Binding-site contacts:
Ligand atom N6 contacts residue MET83 of chain 1.A at 3.4 Å (h-bond).
Ligand atom O3A contacts residue GLY17 of chain 1.A at 3.5 Å.
Ligand atom O2A contacts residue GLY20 of chain 1.A at 3.7 Å.
Ligand atom O2G contacts residue GLY17 of chain 1.A at 3.4 Å.
Ligand atom N7 contacts residue LEU137 of chain 1.A at 3.6 Å.
Ligand atom PB contacts residue SER134 of chain 1.A at 3.6 Å.
Ligand atom O2B contacts residue MG1 of chain 1.J at 2.1 Å.
Ligand atom O2B contacts residue ASN135 of chain 1.A at 3.3 Å (h-bond).
Ligand atom O1B contacts residue SER134 of chain 1.A at 3.4 Å.
Ligand atom O1A contacts residue ASP148 of chain 1.A at 2.7 Å (salt-bridge).
Ligand atom O3' contacts residue SER90 of chain 1.A at 3.7 Å.
Ligand atom O3G contacts residue LYS132 of chain 1.A at 2.6 Å (salt-bridge).
Ligand atom PB contacts residue MG1 of chain 1.J at 3.5 Å.
Ligand atom N6 contacts residue GLU84 of chain 1.A at 3.2 Å (salt-bridge).
Ligand atom C5' contacts residue ALA16 of chain 1.A at 3.5 Å (hydrophobic).
Ligand atom O2A contacts residue GLY17 of chain 1.A at 3.6 Å.
Ligand atom O2B contacts residue SER134 of chain 1.A at 3.0 Å (h-bond).
Ligand atom C4' contacts residue GLY15 of chain 1.A at 3.8 Å.
Ligand atom O2' contacts residue SER90 of chain 1.A at 3.3 Å (h-bond).
Ligand atom PA contacts residue MG1 of chain 1.J at 3.4 Å.
Ligand atom N6 contacts residue ALA35 of chain 1.A at 3.6 Å.
Ligand atom C2 contacts residue MET86 of chain 1.A at 3.3 Å (hydrophobic).
Ligand atom C2 contacts residue LEU14 of chain 1.A at 3.7 Å (hydrophobic).
Ligand atom O1G contacts residue ASN18 of chain 1.A at 3.7 Å.
Ligand atom C5 contacts residue LEU137 of chain 1.A at 3.4 Å (hydrophobic).
Ligand atom PA contacts residue LYS37 of chain 1.A at 3.6 Å.
Ligand atom O2G contacts residue ASN18 of chain 1.A at 3.0 Å (h-bond).
Ligand atom C6 contacts residue LEU137 of chain 1.A at 3.3 Å (hydrophobic).
Ligand atom O1G contacts residue LYS132 of chain 1.A at 3.5 Å (salt-bridge).
Ligand atom C5' contacts residue GLY15 of chain 1.A at 3.6 Å.
Ligand atom O2G contacts residue 5731 of chain 1.K at 3.6 Å.
Ligand atom C6 contacts residue ALA35 of chain 1.A at 3.7 Å (hydrophobic).
Ligand atom N6 contacts residue LEU137 of chain 1.A at 3.3 Å.
Ligand atom O2A contacts residue LYS37 of chain 1.A at 3.4 Å.
Ligand atom N1 contacts residue MET86 of chain 1.A at 3.1 Å (h-bond).
Ligand atom O2' contacts residue GLN93 of chain 1.A at 3.0 Å (h-bond).
Ligand atom PG contacts residue LYS132 of chain 1.A at 3.5 Å.
Ligand atom O1A contacts residue MG1 of chain 1.J at 2.0 Å.
Ligand atom O1A contacts residue LYS37 of chain 1.A at 2.7 Å (salt-bridge).
Ligand atom O4' contacts residue VAL22 of chain 1.A at 3.6 Å.

Sequence of chain 1.A:
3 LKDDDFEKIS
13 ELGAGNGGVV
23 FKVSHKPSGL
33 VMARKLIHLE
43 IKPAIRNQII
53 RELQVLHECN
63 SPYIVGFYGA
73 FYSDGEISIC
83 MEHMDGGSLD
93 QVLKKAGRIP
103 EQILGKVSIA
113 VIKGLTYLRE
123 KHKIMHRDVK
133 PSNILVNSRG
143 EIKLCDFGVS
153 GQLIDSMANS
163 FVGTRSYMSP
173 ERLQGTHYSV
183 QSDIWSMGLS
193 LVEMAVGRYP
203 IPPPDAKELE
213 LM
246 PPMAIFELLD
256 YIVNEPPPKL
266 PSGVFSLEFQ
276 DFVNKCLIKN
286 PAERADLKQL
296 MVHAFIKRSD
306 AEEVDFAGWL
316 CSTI

A small-molecule ligand and the protein it binds are described below.
Small molecule (SMILES): Nc1ncnc2c1ncn2[C@@H]1O[C@H](CO[P](=O)(O)O[P](=O)(O)CP(=O)(O)O)[C@@H](O)[C@H]1O